Sequence of chain 1.C:
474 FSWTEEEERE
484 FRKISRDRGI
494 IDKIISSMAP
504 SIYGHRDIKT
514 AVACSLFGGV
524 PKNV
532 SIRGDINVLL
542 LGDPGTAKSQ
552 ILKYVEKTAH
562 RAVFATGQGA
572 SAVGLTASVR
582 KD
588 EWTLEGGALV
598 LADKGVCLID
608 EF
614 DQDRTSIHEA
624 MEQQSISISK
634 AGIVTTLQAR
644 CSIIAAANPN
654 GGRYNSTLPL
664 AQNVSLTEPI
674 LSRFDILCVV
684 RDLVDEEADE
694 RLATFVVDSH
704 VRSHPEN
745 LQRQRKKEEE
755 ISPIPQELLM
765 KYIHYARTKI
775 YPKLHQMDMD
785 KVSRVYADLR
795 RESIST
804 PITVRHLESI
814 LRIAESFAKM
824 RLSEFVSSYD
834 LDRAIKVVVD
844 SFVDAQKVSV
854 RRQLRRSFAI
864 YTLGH

Sequence of chain 1.A:
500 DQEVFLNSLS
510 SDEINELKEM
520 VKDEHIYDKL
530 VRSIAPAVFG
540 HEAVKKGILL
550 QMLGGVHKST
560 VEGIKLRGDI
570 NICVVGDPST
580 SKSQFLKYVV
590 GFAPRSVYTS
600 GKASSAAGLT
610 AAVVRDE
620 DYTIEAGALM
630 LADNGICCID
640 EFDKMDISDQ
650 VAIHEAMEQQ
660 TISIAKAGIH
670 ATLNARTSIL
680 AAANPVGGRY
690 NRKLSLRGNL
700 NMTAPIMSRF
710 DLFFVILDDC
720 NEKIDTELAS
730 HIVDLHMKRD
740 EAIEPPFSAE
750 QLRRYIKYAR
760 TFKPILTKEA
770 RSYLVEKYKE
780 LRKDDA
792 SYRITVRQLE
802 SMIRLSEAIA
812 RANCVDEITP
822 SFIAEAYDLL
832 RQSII

Binding-site contacts:
Ligand atom PG contacts residue LYS549 of chain 1.C at 3.1 Å.
Ligand atom O1G contacts residue LYS549 of chain 1.C at 3.1 Å (salt-bridge).
Ligand atom PA contacts residue SER550 of chain 1.C at 3.2 Å.
Ligand atom O2A contacts residue ARG798 of chain 1.A at 2.8 Å (salt-bridge).
Ligand atom O2' contacts residue GLU801 of chain 1.A at 2.5 Å (salt-bridge).
Ligand atom N3B contacts residue ARG798 of chain 1.A at 2.6 Å (salt-bridge).
Ligand atom O3A contacts residue THR547 of chain 1.C at 3.2 Å (h-bond).
Ligand atom PB contacts residue MG1 of chain 1.M at 2.9 Å.
Ligand atom O1B contacts residue MG1 of chain 1.M at 1.9 Å.
Ligand atom O1A contacts residue SER550 of chain 1.C at 2.9 Å.
Ligand atom N6 contacts residue TYR506 of chain 1.C at 2.9 Å (h-bond).
Ligand atom PG contacts residue MG1 of chain 1.M at 3.0 Å.
Ligand atom N1 contacts residue TYR506 of chain 1.C at 2.9 Å (h-bond).
Ligand atom O2B contacts residue ARG798 of chain 1.A at 3.0 Å (salt-bridge).
Ligand atom C2' contacts residue GLU801 of chain 1.A at 3.2 Å.
Ligand atom O5' contacts residue ARG798 of chain 1.A at 2.7 Å (salt-bridge).
Ligand atom O3G contacts residue ARG708 of chain 1.A at 2.7 Å (salt-bridge).
Ligand atom PG contacts residue ARG708 of chain 1.A at 3.2 Å.
Ligand atom O1B contacts residue SER550 of chain 1.C at 2.7 Å (h-bond).
Ligand atom O2B contacts residue GLY546 of chain 1.C at 2.6 Å (h-bond).
Ligand atom O2B contacts residue THR547 of chain 1.C at 2.9 Å (h-bond).
Ligand atom O2A contacts residue SER550 of chain 1.C at 2.8 Å.
Ligand atom O1G contacts residue ARG708 of chain 1.A at 2.8 Å (salt-bridge).
Ligand atom O5' contacts residue GLN551 of chain 1.C at 2.7 Å (h-bond).
Ligand atom N3B contacts residue MG1 of chain 1.M at 3.1 Å.
Ligand atom O1B contacts residue LYS549 of chain 1.C at 2.7 Å (salt-bridge).
Ligand atom C5' contacts residue ALA548 of chain 1.C at 3.1 Å (hydrophobic).
Ligand atom O3A contacts residue ARG798 of chain 1.A at 2.8 Å (salt-bridge).
Ligand atom O2B contacts residue LYS549 of chain 1.C at 2.5 Å (salt-bridge).
Ligand atom O1A contacts residue ALA548 of chain 1.C at 2.9 Å.
Ligand atom O2A contacts residue GLN658 of chain 1.A at 2.7 Å (h-bond).
Ligand atom PA contacts residue ARG798 of chain 1.A at 3.1 Å.
Ligand atom O2G contacts residue MG1 of chain 1.M at 2.0 Å.
Ligand atom PB contacts residue LYS549 of chain 1.C at 3.0 Å.
Ligand atom O3' contacts residue GLU801 of chain 1.A at 2.6 Å (salt-bridge).
Ligand atom O2A contacts residue GLN551 of chain 1.C at 2.8 Å (h-bond).
Ligand atom PA contacts residue GLN551 of chain 1.C at 3.1 Å.
Ligand atom O1A contacts residue GLN551 of chain 1.C at 3.0 Å (h-bond).
Ligand atom PB contacts residue ARG798 of chain 1.A at 3.1 Å.
Ligand atom O2G contacts residue LYS549 of chain 1.C at 2.7 Å (salt-bridge).

The protein below binds the small molecule below.
Small molecule (SMILES): Nc1ncnc2c1ncn2[C@@H]1O[C@H](CO[P](=O)(O)O[P](=O)(O)NP(=O)(O)O)[C@@H](O)[C@H]1O